Sequence of chain 1.C:
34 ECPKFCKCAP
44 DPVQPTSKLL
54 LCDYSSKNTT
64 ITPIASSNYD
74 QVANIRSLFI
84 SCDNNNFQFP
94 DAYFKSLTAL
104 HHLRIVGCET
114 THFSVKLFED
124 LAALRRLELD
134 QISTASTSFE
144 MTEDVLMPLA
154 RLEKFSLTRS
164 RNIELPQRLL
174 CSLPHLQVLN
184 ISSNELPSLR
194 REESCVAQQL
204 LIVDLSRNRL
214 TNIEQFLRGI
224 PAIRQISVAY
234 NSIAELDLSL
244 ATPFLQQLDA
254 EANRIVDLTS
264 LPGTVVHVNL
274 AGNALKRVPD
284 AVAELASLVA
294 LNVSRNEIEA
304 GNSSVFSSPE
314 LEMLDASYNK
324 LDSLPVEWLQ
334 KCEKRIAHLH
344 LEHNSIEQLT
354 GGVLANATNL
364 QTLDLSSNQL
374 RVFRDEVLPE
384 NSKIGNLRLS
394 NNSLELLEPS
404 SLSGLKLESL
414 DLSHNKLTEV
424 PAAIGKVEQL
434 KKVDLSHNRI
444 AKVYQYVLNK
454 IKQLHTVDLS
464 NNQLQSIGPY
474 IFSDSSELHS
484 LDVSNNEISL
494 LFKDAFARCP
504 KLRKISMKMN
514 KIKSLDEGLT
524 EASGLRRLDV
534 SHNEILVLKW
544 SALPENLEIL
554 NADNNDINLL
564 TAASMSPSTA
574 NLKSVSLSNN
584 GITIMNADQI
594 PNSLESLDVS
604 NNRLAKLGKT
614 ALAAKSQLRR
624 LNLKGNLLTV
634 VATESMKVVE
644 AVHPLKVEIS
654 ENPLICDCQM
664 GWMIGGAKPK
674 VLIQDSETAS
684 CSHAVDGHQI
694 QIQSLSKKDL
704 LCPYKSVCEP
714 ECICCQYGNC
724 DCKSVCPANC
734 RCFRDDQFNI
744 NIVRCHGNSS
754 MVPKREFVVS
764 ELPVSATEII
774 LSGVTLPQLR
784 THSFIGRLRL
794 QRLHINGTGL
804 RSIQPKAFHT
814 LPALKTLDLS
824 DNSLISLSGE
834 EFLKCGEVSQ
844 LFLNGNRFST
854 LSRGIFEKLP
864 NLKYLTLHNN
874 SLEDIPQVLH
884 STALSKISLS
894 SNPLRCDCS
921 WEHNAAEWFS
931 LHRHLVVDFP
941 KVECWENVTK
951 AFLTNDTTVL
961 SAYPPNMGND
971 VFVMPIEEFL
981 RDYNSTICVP

This small molecule binds to this protein.
Small molecule (SMILES): CC(=O)N[C@@H]1[C@@H](O)[C@H](O)[C@@H](CO)O[C@H]1O

Binding-site contacts:
Ligand atom C3 contacts residue ASN183 of chain 1.C at 3.8 Å.
Ligand atom O7 contacts residue ASP207 of chain 1.C at 2.9 Å (salt-bridge).
Ligand atom N2 contacts residue ASP207 of chain 1.C at 2.5 Å (salt-bridge).
Ligand atom O5 contacts residue SER185 of chain 1.C at 4.4 Å.
Ligand atom C7 contacts residue ASN183 of chain 1.C at 3.8 Å.
Ligand atom O6 contacts residue THR161 of chain 1.C at 3.0 Å (h-bond).
Ligand atom O5 contacts residue THR161 of chain 1.C at 3.7 Å.
Ligand atom O6 contacts residue ASP133 of chain 1.C at 4.2 Å.
Ligand atom C2 contacts residue ASP207 of chain 1.C at 3.6 Å.
Ligand atom N2 contacts residue ASN183 of chain 1.C at 3.0 Å (h-bond).
Ligand atom C1 contacts residue ASN183 of chain 1.C at 1.5 Å.
Ligand atom C5 contacts residue THR161 of chain 1.C at 4.3 Å.
Ligand atom C4 contacts residue ASN183 of chain 1.C at 4.3 Å.
Ligand atom C6 contacts residue THR161 of chain 1.C at 4.3 Å.
Ligand atom C8 contacts residue ASN183 of chain 1.C at 4.2 Å.
Ligand atom C2 contacts residue ASN183 of chain 1.C at 2.5 Å.
Ligand atom C8 contacts residue ASP207 of chain 1.C at 4.4 Å.
Ligand atom C1 contacts residue SER185 of chain 1.C at 3.8 Å.
Ligand atom C1 contacts residue ASP207 of chain 1.C at 3.7 Å.
Ligand atom C5 contacts residue ASN183 of chain 1.C at 3.7 Å.
Ligand atom O5 contacts residue ASN183 of chain 1.C at 2.4 Å (h-bond).
Ligand atom C7 contacts residue ASP207 of chain 1.C at 3.0 Å.
Ligand atom C1 contacts residue THR161 of chain 1.C at 4.0 Å.